Sequence of chain 3.A:
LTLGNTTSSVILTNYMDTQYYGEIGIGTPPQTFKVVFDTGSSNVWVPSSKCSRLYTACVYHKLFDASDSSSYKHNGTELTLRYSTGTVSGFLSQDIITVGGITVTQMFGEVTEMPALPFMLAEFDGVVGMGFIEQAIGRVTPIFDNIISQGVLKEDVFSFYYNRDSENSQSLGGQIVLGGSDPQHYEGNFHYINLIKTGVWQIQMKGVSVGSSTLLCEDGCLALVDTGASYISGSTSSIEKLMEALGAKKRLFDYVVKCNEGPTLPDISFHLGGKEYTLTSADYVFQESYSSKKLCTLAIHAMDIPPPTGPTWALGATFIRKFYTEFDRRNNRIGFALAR

The protein below binds the small molecule below.
Small molecule (SMILES): CC(=O)N[C@@H]1[C@@H](O)[C@H](O)[C@@H](CO)O[C@H]1O

Binding-site contacts:
Ligand atom N2 contacts residue THR77 of chain 3.A at 3.8 Å.
Ligand atom N2 contacts residue ASN75 of chain 3.A at 2.9 Å (h-bond).
Ligand atom O7 contacts residue ASN75 of chain 3.A at 3.2 Å (h-bond).
Ligand atom C7 contacts residue ASN75 of chain 3.A at 3.7 Å.
Ligand atom C5 contacts residue ASN75 of chain 3.A at 3.7 Å.
Ligand atom C2 contacts residue THR77 of chain 3.A at 4.4 Å.
Ligand atom C3 contacts residue ASN75 of chain 3.A at 3.8 Å.
Ligand atom C1 contacts residue THR77 of chain 3.A at 3.9 Å.
Ligand atom O5 contacts residue ASN75 of chain 3.A at 2.4 Å (h-bond).
Ligand atom C2 contacts residue ASN75 of chain 3.A at 2.4 Å.
Ligand atom C4 contacts residue ASN75 of chain 3.A at 4.2 Å.
Ligand atom C1 contacts residue ASN75 of chain 3.A at 1.5 Å.
Ligand atom O7 contacts residue HIS74 of chain 3.A at 3.9 Å.